The small molecule below binds the protein below.
Small molecule (SMILES): N[C@H]1[C@@H](OP(=O)(O)O)O[C@H](CO[C@@H]2O[C@H](CO[C@]3(C(=O)O)C[C@@H](O[C@]4(C(=O)O)C[C@@H](O)[C@@H](O)[C@@H]([C@H](O)CO[C@]5(C(=O)O)C[C@@H](O)[C@@H](O)[C@@H]([C@H](O)CO)O5)O4)[C@@H](O)[C@@H]([C@H](O)CO)O3)[C@@H](OP(=O)(O)O)[C@H](O)[C@H]2N)[C@@H](O)[C@@H]1O

Binding-site contacts:
Ligand atom O6 contacts residue SER56 of chain 1.A at 3.0 Å (h-bond).
Ligand atom O1A contacts residue GLY54 of chain 1.A at 3.4 Å (h-bond).
Ligand atom C1 contacts residue ARG97 of chain 1.A at 3.5 Å.
Ligand atom O5 contacts residue HIS31 of chain 1.B at 3.7 Å.
Ligand atom C4 contacts residue TRP52 of chain 1.A at 3.7 Å (hydrophobic).
Ligand atom C2 contacts residue SER56 of chain 1.A at 3.4 Å.
Ligand atom O4 contacts residue TRP52 of chain 1.A at 3.6 Å.
Ligand atom O4 contacts residue ARG99 of chain 1.A at 2.7 Å (salt-bridge).
Ligand atom O5 contacts residue SER56 of chain 1.A at 2.9 Å (h-bond).
Ligand atom C3 contacts residue THR31 of chain 1.A at 3.3 Å.
Ligand atom C8 contacts residue ASN33 of chain 1.B at 3.6 Å.
Ligand atom C1 contacts residue SER56 of chain 1.A at 3.3 Å.
Ligand atom C8 contacts residue THR101 of chain 1.A at 3.2 Å.
Ligand atom O9 contacts residue GLY54 of chain 1.A at 3.4 Å.
Ligand atom C5 contacts residue ARG99 of chain 1.A at 3.4 Å.
Ligand atom C8 contacts residue TYR37 of chain 1.B at 3.4 Å (hydrophobic).
Ligand atom O4 contacts residue TYR101 of chain 1.B at 3.5 Å (h-bond).
Ligand atom O4 contacts residue HIS31 of chain 1.B at 2.9 Å (h-bond).
Ligand atom O1A contacts residue GLY55 of chain 1.A at 3.4 Å (h-bond).
Ligand atom O1B contacts residue GLY33 of chain 1.A at 2.9 Å (h-bond).
Ligand atom C1 contacts residue TRP52 of chain 1.A at 3.5 Å (hydrophobic).
Ligand atom C7 contacts residue THR101 of chain 1.A at 3.5 Å.
Ligand atom O4 contacts residue THR31 of chain 1.A at 3.0 Å (h-bond).
Ligand atom C3 contacts residue TRP52 of chain 1.A at 3.7 Å (hydrophobic).
Ligand atom C6 contacts residue SER56 of chain 1.A at 3.8 Å.
Ligand atom C3 contacts residue SER56 of chain 1.A at 3.4 Å.
Ligand atom O1B contacts residue GLY54 of chain 1.A at 2.8 Å (h-bond).
Ligand atom O8 contacts residue ASN33 of chain 1.B at 3.3 Å (h-bond).
Ligand atom O5 contacts residue ARG99 of chain 1.A at 2.8 Å (salt-bridge).
Ligand atom C1 contacts residue GLY54 of chain 1.A at 3.5 Å.
Ligand atom C5 contacts residue SER56 of chain 1.A at 3.8 Å.
Ligand atom O1B contacts residue SER53 of chain 1.A at 3.3 Å (h-bond).
Ligand atom O1A contacts residue ARG97 of chain 1.A at 2.9 Å (salt-bridge).
Ligand atom O1A contacts residue TRP52 of chain 1.A at 3.6 Å.
Ligand atom C4 contacts residue THR31 of chain 1.A at 3.6 Å.
Ligand atom O1A contacts residue SER56 of chain 1.A at 2.6 Å (h-bond).
Ligand atom O1B contacts residue TRP52 of chain 1.A at 3.3 Å.
Ligand atom C8 contacts residue TRP52 of chain 1.A at 3.7 Å (hydrophobic).
Ligand atom C4 contacts residue ARG99 of chain 1.A at 3.7 Å.
Ligand atom O1B contacts residue ARG97 of chain 1.A at 3.4 Å (salt-bridge).

Sequence of chain 1.A:
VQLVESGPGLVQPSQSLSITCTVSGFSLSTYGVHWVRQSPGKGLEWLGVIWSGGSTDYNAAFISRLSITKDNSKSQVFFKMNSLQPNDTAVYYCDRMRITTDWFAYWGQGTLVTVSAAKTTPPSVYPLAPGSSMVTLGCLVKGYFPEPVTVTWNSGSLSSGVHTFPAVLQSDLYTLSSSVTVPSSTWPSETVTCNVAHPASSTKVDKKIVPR

Sequence of chain 1.B:
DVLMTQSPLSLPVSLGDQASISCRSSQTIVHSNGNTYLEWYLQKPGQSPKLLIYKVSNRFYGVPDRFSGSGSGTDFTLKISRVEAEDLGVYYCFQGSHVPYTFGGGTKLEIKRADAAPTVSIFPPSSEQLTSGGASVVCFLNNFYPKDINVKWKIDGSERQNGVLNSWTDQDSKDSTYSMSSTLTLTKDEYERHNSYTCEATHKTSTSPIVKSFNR